Sequence of chain 1.B:
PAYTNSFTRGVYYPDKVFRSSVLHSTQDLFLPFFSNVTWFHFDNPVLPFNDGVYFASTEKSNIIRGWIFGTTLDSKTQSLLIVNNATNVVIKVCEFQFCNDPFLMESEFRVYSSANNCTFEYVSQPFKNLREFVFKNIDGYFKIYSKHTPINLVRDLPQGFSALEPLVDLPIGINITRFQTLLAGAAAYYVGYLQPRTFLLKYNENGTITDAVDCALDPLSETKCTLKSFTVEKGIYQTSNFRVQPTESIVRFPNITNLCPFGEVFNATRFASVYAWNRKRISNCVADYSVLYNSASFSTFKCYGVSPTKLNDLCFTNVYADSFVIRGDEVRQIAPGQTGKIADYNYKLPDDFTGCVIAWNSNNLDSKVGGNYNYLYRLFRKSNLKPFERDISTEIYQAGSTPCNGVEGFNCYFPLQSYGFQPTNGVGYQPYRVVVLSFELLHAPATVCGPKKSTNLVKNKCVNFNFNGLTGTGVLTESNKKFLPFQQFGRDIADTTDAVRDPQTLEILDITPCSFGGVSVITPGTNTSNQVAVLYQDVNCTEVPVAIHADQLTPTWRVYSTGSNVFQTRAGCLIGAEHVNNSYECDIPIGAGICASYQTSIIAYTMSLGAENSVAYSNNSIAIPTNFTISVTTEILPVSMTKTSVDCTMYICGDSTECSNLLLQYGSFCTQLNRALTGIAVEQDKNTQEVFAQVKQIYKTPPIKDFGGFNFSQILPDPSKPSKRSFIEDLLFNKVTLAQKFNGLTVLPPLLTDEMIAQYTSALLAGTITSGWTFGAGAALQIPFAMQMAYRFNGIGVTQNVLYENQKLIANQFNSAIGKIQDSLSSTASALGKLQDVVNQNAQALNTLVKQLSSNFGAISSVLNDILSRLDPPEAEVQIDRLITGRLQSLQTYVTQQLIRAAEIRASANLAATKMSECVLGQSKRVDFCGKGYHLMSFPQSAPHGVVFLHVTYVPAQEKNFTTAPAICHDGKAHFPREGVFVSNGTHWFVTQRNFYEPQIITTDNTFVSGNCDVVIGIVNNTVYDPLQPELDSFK

A small-molecule ligand and the protein it binds are described below.
Small molecule (SMILES): CC(=O)N[C@@H]1[C@@H](O)[C@H](O)[C@@H](CO)O[C@H]1O

Binding-site contacts:
Ligand atom C8 contacts residue ILE233 of chain 1.B at 3.8 Å (hydrophobic).
Ligand atom C8 contacts residue GLY232 of chain 1.B at 3.5 Å.
Ligand atom O5 contacts residue ASN234 of chain 1.B at 2.4 Å (h-bond).
Ligand atom C5 contacts residue ASN234 of chain 1.B at 3.7 Å.
Ligand atom C2 contacts residue ASN234 of chain 1.B at 2.5 Å.
Ligand atom C7 contacts residue ASN234 of chain 1.B at 3.5 Å.
Ligand atom C1 contacts residue ASN234 of chain 1.B at 1.4 Å.
Ligand atom N2 contacts residue ASN234 of chain 1.B at 2.9 Å (h-bond).
Ligand atom C8 contacts residue ASN234 of chain 1.B at 3.9 Å.
Ligand atom C4 contacts residue ASN234 of chain 1.B at 4.3 Å.
Ligand atom O7 contacts residue ASN234 of chain 1.B at 3.6 Å (h-bond).
Ligand atom C3 contacts residue ASN234 of chain 1.B at 3.8 Å.